Binding-site contacts:
Ligand atom C3D contacts residue ARG216 of chain 1.B at 3.8 Å.
Ligand atom C4D contacts residue MET250 of chain 1.B at 3.9 Å (hydrophobic).
Ligand atom O3D contacts residue MET214 of chain 1.B at 3.2 Å.
Ligand atom C4 contacts residue PRO208 of chain 1.B at 3.5 Å (hydrophobic).
Ligand atom O2D contacts residue GLU272 of chain 1.B at 3.1 Å (salt-bridge).
Ligand atom O2D contacts residue THR210 of chain 1.B at 2.6 Å (h-bond).
Ligand atom O3' contacts residue LYS102 of chain 1.B at 3.1 Å (salt-bridge).
Ligand atom O2' contacts residue SER191 of chain 1.B at 3.4 Å.
Ligand atom O3B contacts residue SER191 of chain 1.B at 3.2 Å.
Ligand atom O2 contacts residue THR210 of chain 1.B at 3.3 Å (h-bond).
Ligand atom C4' contacts residue GLY190 of chain 1.B at 3.5 Å.
Ligand atom N3 contacts residue PRO208 of chain 1.B at 2.8 Å (h-bond).
Ligand atom O1B contacts residue SER191 of chain 1.B at 3.2 Å.
Ligand atom PB contacts residue SER191 of chain 1.B at 3.8 Å.
Ligand atom N3 contacts residue PHE196 of chain 1.B at 3.8 Å.
Ligand atom C3D contacts residue GLU272 of chain 1.B at 3.6 Å.
Ligand atom O3' contacts residue ARG189 of chain 1.B at 3.2 Å (salt-bridge).
Ligand atom O3' contacts residue GLY190 of chain 1.B at 3.7 Å.
Ligand atom O2D contacts residue MET214 of chain 1.B at 3.2 Å.
Ligand atom C2 contacts residue PRO208 of chain 1.B at 3.8 Å (hydrophobic).
Ligand atom C2' contacts residue LYS102 of chain 1.B at 3.8 Å.
Ligand atom O2B contacts residue ASN184 of chain 1.B at 3.3 Å (h-bond).
Ligand atom O4' contacts residue LYS102 of chain 1.B at 3.6 Å.
Ligand atom O4 contacts residue ARG269 of chain 1.B at 3.2 Å (salt-bridge).
Ligand atom C5 contacts residue ARG269 of chain 1.B at 3.5 Å.
Ligand atom C1D contacts residue MET250 of chain 1.B at 3.6 Å (hydrophobic).
Ligand atom C5D contacts residue ASN184 of chain 1.B at 3.7 Å.
Ligand atom O3D contacts residue ARG216 of chain 1.B at 3.1 Å.
Ligand atom O1B contacts residue VAL192 of chain 1.B at 3.1 Å (h-bond).
Ligand atom C2D contacts residue GLU272 of chain 1.B at 3.1 Å.
Ligand atom C4 contacts residue PHE196 of chain 1.B at 3.6 Å (hydrophobic).
Ligand atom C2D contacts residue THR210 of chain 1.B at 3.8 Å.
Ligand atom O4 contacts residue PRO208 of chain 1.B at 3.3 Å (h-bond).
Ligand atom O2' contacts residue SER188 of chain 1.B at 2.9 Å (h-bond).
Ligand atom O2 contacts residue PRO208 of chain 1.B at 3.9 Å.
Ligand atom O4D contacts residue MET250 of chain 1.B at 3.0 Å.
Ligand atom O2 contacts residue ILE209 of chain 1.B at 3.7 Å.
Ligand atom C3' contacts residue GLY190 of chain 1.B at 3.1 Å.
Ligand atom O4 contacts residue PHE196 of chain 1.B at 3.4 Å.
Ligand atom C4 contacts residue ARG269 of chain 1.B at 3.3 Å.

Sequence of chain 1.B:
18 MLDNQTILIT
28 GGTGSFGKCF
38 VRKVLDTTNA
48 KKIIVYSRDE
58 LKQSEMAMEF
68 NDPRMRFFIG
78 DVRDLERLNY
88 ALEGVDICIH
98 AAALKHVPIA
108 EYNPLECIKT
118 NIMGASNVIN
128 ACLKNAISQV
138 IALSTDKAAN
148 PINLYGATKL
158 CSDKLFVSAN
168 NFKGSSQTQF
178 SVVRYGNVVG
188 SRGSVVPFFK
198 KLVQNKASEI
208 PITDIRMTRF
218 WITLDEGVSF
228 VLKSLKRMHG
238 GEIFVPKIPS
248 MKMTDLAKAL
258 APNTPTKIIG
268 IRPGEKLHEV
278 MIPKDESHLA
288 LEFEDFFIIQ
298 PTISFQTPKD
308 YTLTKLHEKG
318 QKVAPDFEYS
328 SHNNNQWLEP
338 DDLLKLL

A small-molecule ligand and the protein it binds are described below.
Small molecule (SMILES): O=c1ccn([C@@H]2O[C@H](CO[P](=O)(O)O[P](=O)(O)O[C@H]3O[C@H](CO)[C@H](O)[C@H](O)[C@H]3O)[C@@H](O)[C@H]2O)c(=O)[nH]1